Sequence of chain 1.A:
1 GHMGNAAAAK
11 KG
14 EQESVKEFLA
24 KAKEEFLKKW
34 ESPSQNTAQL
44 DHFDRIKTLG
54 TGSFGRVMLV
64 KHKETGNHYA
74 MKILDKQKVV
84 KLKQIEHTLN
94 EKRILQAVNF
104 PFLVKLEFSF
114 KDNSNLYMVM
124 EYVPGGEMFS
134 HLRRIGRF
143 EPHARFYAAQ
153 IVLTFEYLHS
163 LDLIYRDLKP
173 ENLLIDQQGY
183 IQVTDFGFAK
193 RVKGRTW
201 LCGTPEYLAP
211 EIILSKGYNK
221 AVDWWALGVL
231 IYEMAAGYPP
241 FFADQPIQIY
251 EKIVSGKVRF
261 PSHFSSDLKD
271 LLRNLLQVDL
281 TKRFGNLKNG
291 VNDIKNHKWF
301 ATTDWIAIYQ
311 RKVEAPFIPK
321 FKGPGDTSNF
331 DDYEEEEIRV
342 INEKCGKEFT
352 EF

A protein and the small-molecule ligand that binds it are described below.
Small molecule (SMILES): N#Cc1c(N)ccc(/C=C2/CCCNC2)c1Cl

Binding-site contacts:
Ligand atom C11 contacts residue VAL60 of chain 1.A at 4.3 Å (hydrophobic).
Ligand atom CL contacts residue PHE330 of chain 1.A at 3.5 Å.
Ligand atom N2 contacts residue GLU124 of chain 1.A at 3.8 Å.
Ligand atom N contacts residue GLU124 of chain 1.A at 3.1 Å (salt-bridge).
Ligand atom N2 contacts residue LEU176 of chain 1.A at 3.9 Å.
Ligand atom C11 contacts residue ALA73 of chain 1.A at 3.8 Å (hydrophobic).
Ligand atom N contacts residue MET123 of chain 1.A at 3.7 Å.
Ligand atom C9 contacts residue ASP187 of chain 1.A at 3.1 Å.
Ligand atom CL contacts residue LEU176 of chain 1.A at 4.0 Å.
Ligand atom C10 contacts residue VAL60 of chain 1.A at 3.9 Å (hydrophobic).
Ligand atom C contacts residue LEU176 of chain 1.A at 4.1 Å (hydrophobic).
Ligand atom C12 contacts residue VAL126 of chain 1.A at 4.0 Å (hydrophobic).
Ligand atom N contacts residue ALA73 of chain 1.A at 3.7 Å.
Ligand atom C11 contacts residue LEU176 of chain 1.A at 3.5 Å (hydrophobic).
Ligand atom CL contacts residue LEU52 of chain 1.A at 4.0 Å.
Ligand atom N contacts residue VAL107 of chain 1.A at 3.9 Å.
Ligand atom C contacts residue ALA73 of chain 1.A at 3.9 Å (hydrophobic).
Ligand atom C3 contacts residue VAL60 of chain 1.A at 3.8 Å (hydrophobic).
Ligand atom C2 contacts residue THR186 of chain 1.A at 3.9 Å.
Ligand atom N contacts residue THR186 of chain 1.A at 3.9 Å.
Ligand atom N1 contacts residue ASP187 of chain 1.A at 2.7 Å (salt-bridge).
Ligand atom C1 contacts residue THR186 of chain 1.A at 3.6 Å.
Ligand atom N1 contacts residue ASN174 of chain 1.A at 3.7 Å.
Ligand atom N2 contacts residue ALA73 of chain 1.A at 3.6 Å.
Ligand atom C1 contacts residue MET123 of chain 1.A at 3.5 Å (hydrophobic).
Ligand atom C8 contacts residue ASP187 of chain 1.A at 3.3 Å.
Ligand atom C9 contacts residue THR186 of chain 1.A at 4.0 Å.
Ligand atom N2 contacts residue TYR125 of chain 1.A at 3.5 Å.
Ligand atom C contacts residue THR186 of chain 1.A at 3.8 Å.
Ligand atom C8 contacts residue ASN174 of chain 1.A at 3.6 Å.
Ligand atom C2 contacts residue VAL60 of chain 1.A at 4.0 Å (hydrophobic).
Ligand atom C5 contacts residue VAL60 of chain 1.A at 4.2 Å (hydrophobic).
Ligand atom C4 contacts residue VAL60 of chain 1.A at 3.7 Å (hydrophobic).
Ligand atom C12 contacts residue GLU124 of chain 1.A at 4.0 Å.
Ligand atom C12 contacts residue ALA73 of chain 1.A at 3.4 Å (hydrophobic).
Ligand atom C2 contacts residue ASP187 of chain 1.A at 4.3 Å.
Ligand atom C10 contacts residue LEU176 of chain 1.A at 3.7 Å (hydrophobic).
Ligand atom C12 contacts residue LEU176 of chain 1.A at 3.5 Å (hydrophobic).
Ligand atom C contacts residue MET123 of chain 1.A at 4.1 Å (hydrophobic).
Ligand atom N2 contacts residue VAL126 of chain 1.A at 3.0 Å (h-bond).